Binding-site contacts:
Ligand atom O12 contacts residue HEM1 of chain 1.E at 3.5 Å.
Ligand atom O12 contacts residue TRP291 of chain 1.A at 3.7 Å.
Ligand atom C3 contacts residue GLY290 of chain 1.A at 4.3 Å.
Ligand atom N1 contacts residue HEM1 of chain 1.E at 3.3 Å.
Ligand atom O11 contacts residue MET293 of chain 1.A at 4.2 Å.
Ligand atom O12 contacts residue MET293 of chain 1.A at 3.1 Å (h-bond).
Ligand atom C6 contacts residue HEM1 of chain 1.E at 3.3 Å.
Ligand atom BR contacts residue SER289 of chain 1.A at 3.7 Å.
Ligand atom N10 contacts residue HEM1 of chain 1.E at 3.8 Å.
Ligand atom BR contacts residue PRO269 of chain 1.A at 3.8 Å.
Ligand atom N2 contacts residue TRP291 of chain 1.A at 3.8 Å.
Ligand atom C7 contacts residue HEM1 of chain 1.E at 3.8 Å.
Ligand atom N1 contacts residue TYR292 of chain 1.A at 4.4 Å.
Ligand atom C8 contacts residue HEM1 of chain 1.E at 3.8 Å.
Ligand atom O11 contacts residue HEM1 of chain 1.E at 3.5 Å.
Ligand atom C5 contacts residue HEM1 of chain 1.E at 3.8 Å.
Ligand atom C8 contacts residue PRO269 of chain 1.A at 4.0 Å (hydrophobic).
Ligand atom C9 contacts residue PRO269 of chain 1.A at 4.0 Å (hydrophobic).
Ligand atom O11 contacts residue TYR292 of chain 1.A at 4.1 Å.
Ligand atom BR contacts residue PHE288 of chain 1.A at 3.5 Å.
Ligand atom N2 contacts residue PRO269 of chain 1.A at 3.6 Å.
Ligand atom N1 contacts residue TRP291 of chain 1.A at 3.3 Å (h-bond).
Ligand atom C9 contacts residue HEM1 of chain 1.E at 4.2 Å.
Ligand atom BR contacts residue HEM1 of chain 1.E at 3.7 Å.
Ligand atom C3 contacts residue HEM1 of chain 1.E at 3.9 Å.
Ligand atom BR contacts residue GLY290 of chain 1.A at 3.8 Å.
Ligand atom O11 contacts residue GLU296 of chain 1.A at 2.9 Å.
Ligand atom N10 contacts residue GLU296 of chain 1.A at 3.9 Å.
Ligand atom N1 contacts residue PRO269 of chain 1.A at 3.8 Å.
Ligand atom C9 contacts residue VAL271 of chain 1.A at 4.3 Å (hydrophobic).
Ligand atom O12 contacts residue TYR292 of chain 1.A at 3.4 Å.
Ligand atom C3 contacts residue PRO269 of chain 1.A at 4.1 Å (hydrophobic).
Ligand atom N10 contacts residue MET293 of chain 1.A at 4.0 Å.
Ligand atom C4 contacts residue VAL271 of chain 1.A at 3.4 Å (hydrophobic).
Ligand atom N10 contacts residue TYR292 of chain 1.A at 4.0 Å.
Ligand atom N2 contacts residue GLY290 of chain 1.A at 3.9 Å.
Ligand atom C6 contacts residue GLU296 of chain 1.A at 4.1 Å.
Ligand atom BR contacts residue VAL271 of chain 1.A at 4.0 Å.
Ligand atom N2 contacts residue HEM1 of chain 1.E at 3.3 Å.
Ligand atom C5 contacts residue VAL271 of chain 1.A at 4.1 Å (hydrophobic).

The protein below binds the small molecule below.
Small molecule (SMILES): O=[N+]([O-])c1cccc2c(Br)n[nH]c12

Sequence of chain 1.A:
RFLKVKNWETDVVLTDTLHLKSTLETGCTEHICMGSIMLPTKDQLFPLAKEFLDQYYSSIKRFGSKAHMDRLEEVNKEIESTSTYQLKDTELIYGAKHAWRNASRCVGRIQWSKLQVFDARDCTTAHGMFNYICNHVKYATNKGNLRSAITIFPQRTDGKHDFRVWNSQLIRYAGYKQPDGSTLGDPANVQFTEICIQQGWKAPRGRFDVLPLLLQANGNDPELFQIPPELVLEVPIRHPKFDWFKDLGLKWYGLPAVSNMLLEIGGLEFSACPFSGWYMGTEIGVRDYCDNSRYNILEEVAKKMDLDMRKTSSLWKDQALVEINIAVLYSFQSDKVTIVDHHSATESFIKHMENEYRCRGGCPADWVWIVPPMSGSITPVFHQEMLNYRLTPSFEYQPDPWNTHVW